Binding-site contacts:
Ligand atom N2 contacts residue ASN12 of chain 52.B at 3.8 Å.
Ligand atom C1 contacts residue ASN12 of chain 52.B at 2.2 Å.
Ligand atom C5 contacts residue ASN12 of chain 52.B at 4.1 Å.
Ligand atom O5 contacts residue ASN12 of chain 52.B at 2.7 Å (h-bond).
Ligand atom C2 contacts residue ASN12 of chain 52.B at 3.2 Å.
Ligand atom O7 contacts residue ASN12 of chain 52.B at 3.7 Å.
Ligand atom C7 contacts residue ASN12 of chain 52.B at 3.9 Å.

The protein below binds the small molecule below.
Small molecule (SMILES): CC(=O)N[C@H]1[C@H](O[C@H]2[C@H](O)[C@@H](NC(C)=O)CO[C@@H]2CO)O[C@H](CO)[C@@H](O)[C@@H]1O

Sequence of chain 52.B:
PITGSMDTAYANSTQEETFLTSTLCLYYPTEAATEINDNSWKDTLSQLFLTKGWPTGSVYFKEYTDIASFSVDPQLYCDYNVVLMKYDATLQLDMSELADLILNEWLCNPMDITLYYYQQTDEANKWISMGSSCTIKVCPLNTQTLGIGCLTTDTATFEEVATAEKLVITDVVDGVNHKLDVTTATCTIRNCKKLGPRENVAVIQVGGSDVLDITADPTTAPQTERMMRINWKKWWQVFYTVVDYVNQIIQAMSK